Sequence of chain 1.A:
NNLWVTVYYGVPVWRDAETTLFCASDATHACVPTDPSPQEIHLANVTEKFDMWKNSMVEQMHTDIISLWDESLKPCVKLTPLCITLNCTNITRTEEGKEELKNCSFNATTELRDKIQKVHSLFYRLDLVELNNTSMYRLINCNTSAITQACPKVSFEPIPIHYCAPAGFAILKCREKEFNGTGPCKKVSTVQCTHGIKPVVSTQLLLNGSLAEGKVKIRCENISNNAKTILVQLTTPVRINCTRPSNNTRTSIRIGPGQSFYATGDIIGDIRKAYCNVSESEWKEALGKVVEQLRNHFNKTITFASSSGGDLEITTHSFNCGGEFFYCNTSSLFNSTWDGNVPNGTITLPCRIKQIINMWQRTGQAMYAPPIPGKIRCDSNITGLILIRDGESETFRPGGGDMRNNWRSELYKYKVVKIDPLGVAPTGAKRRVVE

A small-molecule ligand and the protein it binds are described below.
Small molecule (SMILES): CC(=O)N[C@H]1CO[C@H](CO[C@@H]2O[C@@H](C)[C@@H](O)[C@@H](O)[C@@H]2O)[C@@H](O)[C@@H]1O

Binding-site contacts:
Ligand atom O4 contacts residue GLU152 of chain 1.A at 4.3 Å.
Ligand atom O7 contacts residue ASN172 of chain 1.A at 3.8 Å.
Ligand atom C6 contacts residue ARG167 of chain 1.A at 4.5 Å.
Ligand atom C4 contacts residue ASN172 of chain 1.A at 4.3 Å.
Ligand atom C7 contacts residue ASN172 of chain 1.A at 3.2 Å.
Ligand atom C3 contacts residue ASN172 of chain 1.A at 3.9 Å.
Ligand atom C2 contacts residue VAL151 of chain 1.A at 4.3 Å (hydrophobic).
Ligand atom C2 contacts residue ASN172 of chain 1.A at 2.6 Å.
Ligand atom O5 contacts residue ASN172 of chain 1.A at 2.3 Å (h-bond).
Ligand atom C5 contacts residue ASN172 of chain 1.A at 3.6 Å.
Ligand atom C1 contacts residue ASN172 of chain 1.A at 1.4 Å.
Ligand atom C8 contacts residue ASN172 of chain 1.A at 3.6 Å.
Ligand atom O3 contacts residue GLU152 of chain 1.A at 4.5 Å.
Ligand atom C8 contacts residue ARG283 of chain 1.C at 3.5 Å.
Ligand atom N2 contacts residue ASN172 of chain 1.A at 2.7 Å (h-bond).
Ligand atom O7 contacts residue THR173 of chain 1.A at 4.0 Å.
Ligand atom O4 contacts residue LEU153 of chain 1.A at 4.0 Å.
Ligand atom C7 contacts residue THR173 of chain 1.A at 4.2 Å.
Ligand atom C8 contacts residue THR173 of chain 1.A at 4.2 Å.
Ligand atom O5 contacts residue ARG167 of chain 1.A at 3.8 Å.

Sequence of chain 1.C:
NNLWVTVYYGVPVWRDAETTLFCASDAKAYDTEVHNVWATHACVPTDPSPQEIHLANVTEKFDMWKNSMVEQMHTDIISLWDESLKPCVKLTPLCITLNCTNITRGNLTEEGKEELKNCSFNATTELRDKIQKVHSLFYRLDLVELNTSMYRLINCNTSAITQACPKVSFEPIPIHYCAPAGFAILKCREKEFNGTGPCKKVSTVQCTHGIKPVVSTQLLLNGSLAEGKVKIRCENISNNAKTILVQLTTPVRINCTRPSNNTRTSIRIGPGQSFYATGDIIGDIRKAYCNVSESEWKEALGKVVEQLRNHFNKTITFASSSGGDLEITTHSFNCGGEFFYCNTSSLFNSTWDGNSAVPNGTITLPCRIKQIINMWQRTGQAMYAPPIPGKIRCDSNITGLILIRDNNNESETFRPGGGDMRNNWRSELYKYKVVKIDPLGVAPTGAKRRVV